Sequence of chain 1.B:
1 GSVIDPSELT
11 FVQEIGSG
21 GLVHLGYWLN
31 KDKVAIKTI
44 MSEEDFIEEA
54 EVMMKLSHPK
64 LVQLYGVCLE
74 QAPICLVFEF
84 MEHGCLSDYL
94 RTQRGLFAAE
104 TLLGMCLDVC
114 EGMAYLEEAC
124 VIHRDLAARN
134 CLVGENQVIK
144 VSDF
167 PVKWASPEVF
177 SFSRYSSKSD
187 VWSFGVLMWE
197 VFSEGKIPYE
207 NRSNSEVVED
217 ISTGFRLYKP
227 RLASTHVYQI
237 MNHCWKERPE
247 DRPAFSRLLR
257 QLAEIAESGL

This small molecule binds to this protein.
Small molecule (SMILES): CCC(O)(CC)c1cc(OCCN2CCOCC2)c2cc(-c3n[nH]c4ccsc34)[nH]c2c1

Binding-site contacts:
Ligand atom CBB contacts residue HIS86 of chain 1.B at 3.6 Å.
Ligand atom CAR contacts residue VAL23 of chain 1.B at 3.9 Å (hydrophobic).
Ligand atom NAG contacts residue MET84 of chain 1.B at 2.8 Å (h-bond).
Ligand atom CAE contacts residue GLY87 of chain 1.B at 3.7 Å.
Ligand atom CAW contacts residue LEU135 of chain 1.B at 3.6 Å (hydrophobic).
Ligand atom CAR contacts residue GLY16 of chain 1.B at 3.6 Å.
Ligand atom NAG contacts residue PHE83 of chain 1.B at 3.4 Å.
Ligand atom CAC contacts residue MET84 of chain 1.B at 3.3 Å (hydrophobic).
Ligand atom CBD contacts residue HIS86 of chain 1.B at 3.9 Å.
Ligand atom NAU contacts residue ALA35 of chain 1.B at 3.5 Å.
Ligand atom CAT contacts residue LEU135 of chain 1.B at 3.6 Å (hydrophobic).
Ligand atom CAH contacts residue LEU135 of chain 1.B at 3.7 Å (hydrophobic).
Ligand atom NAV contacts residue LEU135 of chain 1.B at 3.9 Å.
Ligand atom CAX contacts residue LEU135 of chain 1.B at 3.5 Å (hydrophobic).
Ligand atom CBB contacts residue GLU85 of chain 1.B at 3.2 Å.
Ligand atom CAI contacts residue ILE15 of chain 1.B at 3.8 Å (hydrophobic).
Ligand atom CAT contacts residue ALA35 of chain 1.B at 3.7 Å (hydrophobic).
Ligand atom CBD contacts residue GLU85 of chain 1.B at 3.7 Å.
Ligand atom CAK contacts residue ILE15 of chain 1.B at 3.7 Å (hydrophobic).
Ligand atom NAU contacts residue GLU82 of chain 1.B at 3.3 Å (salt-bridge).
Ligand atom NAU contacts residue MET84 of chain 1.B at 3.1 Å (h-bond).
Ligand atom CAF contacts residue ILE15 of chain 1.B at 3.8 Å (hydrophobic).
Ligand atom CAB contacts residue GLY87 of chain 1.B at 3.7 Å.
Ligand atom CAF contacts residue MET84 of chain 1.B at 3.3 Å (hydrophobic).
Ligand atom CAF contacts residue GLY87 of chain 1.B at 3.5 Å.
Ligand atom CAC contacts residue PHE83 of chain 1.B at 3.4 Å (hydrophobic).
Ligand atom CAD contacts residue ILE15 of chain 1.B at 3.7 Å (hydrophobic).
Ligand atom CAQ contacts residue VAL23 of chain 1.B at 3.7 Å (hydrophobic).
Ligand atom NAV contacts residue MET84 of chain 1.B at 3.7 Å.
Ligand atom CAL contacts residue ILE15 of chain 1.B at 3.3 Å (hydrophobic).
Ligand atom CAY contacts residue PHE81 of chain 1.B at 3.6 Å (hydrophobic).
Ligand atom NAV contacts residue GLU82 of chain 1.B at 2.8 Å (salt-bridge).
Ligand atom CAE contacts residue ILE15 of chain 1.B at 3.5 Å (hydrophobic).
Ligand atom CAC contacts residue GLY87 of chain 1.B at 3.5 Å.
Ligand atom CAX contacts residue ALA35 of chain 1.B at 3.6 Å (hydrophobic).
Ligand atom CBB contacts residue GLY87 of chain 1.B at 3.5 Å.
Ligand atom NAV contacts residue ALA35 of chain 1.B at 3.4 Å.
Ligand atom CAW contacts residue ALA35 of chain 1.B at 3.8 Å (hydrophobic).
Ligand atom CAF contacts residue PHE83 of chain 1.B at 3.7 Å (hydrophobic).
Ligand atom CAY contacts residue LEU135 of chain 1.B at 3.6 Å (hydrophobic).